A small-molecule ligand and the protein it binds are described below.
Small molecule (SMILES): Clc1ccc(COC(Cn2ccnc2)c2ccc(Cl)cc2Cl)cc1

Binding-site contacts:
Ligand atom C6 contacts residue HEM1 of chain 1.E at 3.0 Å.
Ligand atom C13 contacts residue HEM1 of chain 1.E at 3.6 Å.
Ligand atom C16 contacts residue PHE28 of chain 1.A at 3.6 Å (hydrophobic).
Ligand atom C13 contacts residue THR60 of chain 1.A at 3.2 Å.
Ligand atom C5 contacts residue PHE28 of chain 1.A at 3.8 Å (hydrophobic).
Ligand atom C10 contacts residue TYR126 of chain 1.A at 4.0 Å (hydrophobic).
Ligand atom C15 contacts residue THR25 of chain 1.A at 3.8 Å.
Ligand atom C19 contacts residue TYR29 of chain 1.A at 3.5 Å (hydrophobic).
Ligand atom C16 contacts residue LEU102 of chain 1.A at 3.8 Å (hydrophobic).
Ligand atom C8 contacts residue HEM1 of chain 1.E at 3.7 Å.
Ligand atom C1 contacts residue HEM1 of chain 1.E at 3.8 Å.
Ligand atom CL8 contacts residue LEU102 of chain 1.A at 3.4 Å.
Ligand atom CL4 contacts residue TYR29 of chain 1.A at 3.4 Å.
Ligand atom C15 contacts residue PHE28 of chain 1.A at 3.8 Å (hydrophobic).
Ligand atom CL8 contacts residue ILE24 of chain 1.A at 3.4 Å.
Ligand atom C14 contacts residue PHE28 of chain 1.A at 4.0 Å (hydrophobic).
Ligand atom CL8 contacts residue LEU57 of chain 1.A at 2.6 Å.
Ligand atom C9 contacts residue TYR126 of chain 1.A at 3.6 Å (hydrophobic).
Ligand atom CL4 contacts residue LEU57 of chain 1.A at 2.8 Å.
Ligand atom CL8 contacts residue PHE28 of chain 1.A at 3.6 Å.
Ligand atom CL4 contacts residue ALA56 of chain 1.A at 3.6 Å.
Ligand atom CL2 contacts residue ILE129 of chain 1.A at 3.6 Å.
Ligand atom N19 contacts residue HEM1 of chain 1.E at 2.1 Å.
Ligand atom C9 contacts residue LEU102 of chain 1.A at 4.0 Å (hydrophobic).
Ligand atom C3 contacts residue HEM1 of chain 1.E at 3.1 Å.
Ligand atom C19 contacts residue PHE28 of chain 1.A at 3.6 Å (hydrophobic).
Ligand atom C2 contacts residue HEM1 of chain 1.E at 3.1 Å.
Ligand atom C7 contacts residue GLN53 of chain 1.A at 3.9 Å.
Ligand atom C3 contacts residue PHE43 of chain 1.A at 3.8 Å (hydrophobic).
Ligand atom C21 contacts residue PHE28 of chain 1.A at 3.6 Å (hydrophobic).
Ligand atom C17 contacts residue LEU57 of chain 1.A at 3.4 Å (hydrophobic).
Ligand atom C16 contacts residue LEU57 of chain 1.A at 2.7 Å (hydrophobic).
Ligand atom C17 contacts residue LEU102 of chain 1.A at 3.4 Å (hydrophobic).
Ligand atom C8 contacts residue THR60 of chain 1.A at 3.8 Å.
Ligand atom C7 contacts residue TYR29 of chain 1.A at 3.4 Å (hydrophobic).
Ligand atom N1 contacts residue TYR29 of chain 1.A at 3.7 Å.
Ligand atom C15 contacts residue LEU57 of chain 1.A at 2.6 Å (hydrophobic).
Ligand atom C17 contacts residue PHE28 of chain 1.A at 3.5 Å (hydrophobic).
Ligand atom C2 contacts residue THR60 of chain 1.A at 3.1 Å.
Ligand atom C14 contacts residue LEU57 of chain 1.A at 3.3 Å (hydrophobic).

Sequence of chain 1.A:
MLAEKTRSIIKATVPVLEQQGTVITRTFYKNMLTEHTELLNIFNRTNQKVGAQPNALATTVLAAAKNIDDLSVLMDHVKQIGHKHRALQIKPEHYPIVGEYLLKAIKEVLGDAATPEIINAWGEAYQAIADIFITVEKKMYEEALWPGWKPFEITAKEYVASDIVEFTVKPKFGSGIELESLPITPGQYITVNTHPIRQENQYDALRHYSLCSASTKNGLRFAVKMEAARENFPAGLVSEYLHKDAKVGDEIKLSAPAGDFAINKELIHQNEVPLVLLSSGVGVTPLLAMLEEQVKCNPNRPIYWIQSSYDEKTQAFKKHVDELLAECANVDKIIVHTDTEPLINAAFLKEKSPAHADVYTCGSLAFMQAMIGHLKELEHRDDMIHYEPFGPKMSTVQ